This protein binds this small molecule.
Small molecule (SMILES): CCCCCCc1ccc(Oc2ccccc2N)c(O)c1

Sequence of chain 1.B:
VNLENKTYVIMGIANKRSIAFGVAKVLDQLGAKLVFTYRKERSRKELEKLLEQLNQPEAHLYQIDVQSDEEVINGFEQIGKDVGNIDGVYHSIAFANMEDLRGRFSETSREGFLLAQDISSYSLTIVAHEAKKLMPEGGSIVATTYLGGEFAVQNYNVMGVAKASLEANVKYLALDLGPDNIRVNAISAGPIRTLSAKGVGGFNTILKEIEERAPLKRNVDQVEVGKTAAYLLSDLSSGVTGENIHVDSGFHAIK

Binding-site contacts:
Ligand atom C8 contacts residue NAP1 of chain 1.P at 3.6 Å.
Ligand atom C20 contacts residue ILE233 of chain 1.B at 3.8 Å (hydrophobic).
Ligand atom O17 contacts residue NAP1 of chain 1.P at 2.5 Å (h-bond).
Ligand atom C13 contacts residue SER223 of chain 1.B at 3.4 Å.
Ligand atom NAB contacts residue NAP1 of chain 1.P at 3.5 Å.
Ligand atom C21 contacts residue VAL227 of chain 1.B at 3.9 Å (hydrophobic).
Ligand atom C21 contacts residue VAL180 of chain 1.B at 3.9 Å (hydrophobic).
Ligand atom C10 contacts residue LEU128 of chain 1.B at 3.9 Å (hydrophobic).
Ligand atom C5 contacts residue NAP1 of chain 1.P at 3.3 Å.
Ligand atom C12 contacts residue SER223 of chain 1.B at 3.9 Å.
Ligand atom C21 contacts residue GLY228 of chain 1.B at 3.6 Å.
Ligand atom C12 contacts residue ALA121 of chain 1.B at 3.6 Å (hydrophobic).
Ligand atom C2 contacts residue NAP1 of chain 1.P at 3.2 Å.
Ligand atom C1 contacts residue NAP1 of chain 1.P at 3.3 Å.
Ligand atom O17 contacts residue TYR183 of chain 1.B at 2.6 Å (h-bond).
Ligand atom C11 contacts residue MET186 of chain 1.B at 3.5 Å (hydrophobic).
Ligand atom C12 contacts residue MET186 of chain 1.B at 3.9 Å (hydrophobic).
Ligand atom O7 contacts residue NAP1 of chain 1.P at 3.2 Å (h-bond).
Ligand atom NAB contacts residue ALA121 of chain 1.B at 3.7 Å.
Ligand atom C12 contacts residue PHE122 of chain 1.B at 3.9 Å (hydrophobic).
Ligand atom C6 contacts residue NAP1 of chain 1.P at 3.3 Å.
Ligand atom C19 contacts residue VAL227 of chain 1.B at 3.9 Å (hydrophobic).
Ligand atom C18 contacts residue TYR173 of chain 1.B at 3.6 Å (hydrophobic).
Ligand atom C21 contacts residue GLN181 of chain 1.B at 3.2 Å.
Ligand atom C20 contacts residue VAL180 of chain 1.B at 3.7 Å (hydrophobic).
Ligand atom C3 contacts residue ALA224 of chain 1.B at 3.8 Å (hydrophobic).
Ligand atom C9 contacts residue VAL227 of chain 1.B at 3.8 Å (hydrophobic).
Ligand atom C10 contacts residue MET186 of chain 1.B at 3.9 Å (hydrophobic).
Ligand atom C8 contacts residue SER223 of chain 1.B at 3.9 Å.
Ligand atom C16 contacts residue NAP1 of chain 1.P at 3.3 Å.
Ligand atom NAB contacts residue SER223 of chain 1.B at 3.3 Å.
Ligand atom C3 contacts residue NAP1 of chain 1.P at 3.1 Å.
Ligand atom O17 contacts residue LYS190 of chain 1.B at 3.9 Å.
Ligand atom C4 contacts residue ALA224 of chain 1.B at 3.7 Å (hydrophobic).
Ligand atom C1 contacts residue TYR183 of chain 1.B at 3.4 Å (hydrophobic).
Ligand atom C4 contacts residue NAP1 of chain 1.P at 3.4 Å.
Ligand atom C6 contacts residue TYR183 of chain 1.B at 3.4 Å (hydrophobic).
Ligand atom C11 contacts residue ALA123 of chain 1.B at 3.8 Å (hydrophobic).
Ligand atom C13 contacts residue NAP1 of chain 1.P at 3.9 Å.
Ligand atom C13 contacts residue ALA121 of chain 1.B at 3.9 Å (hydrophobic).